Binding-site contacts:
Ligand atom O5 contacts residue ASN191 of chain 1.B at 2.2 Å (h-bond).
Ligand atom C4 contacts residue ASN191 of chain 1.B at 4.2 Å.
Ligand atom C7 contacts residue THR193 of chain 1.B at 4.1 Å.
Ligand atom C8 contacts residue THR193 of chain 1.B at 4.0 Å.
Ligand atom C8 contacts residue THR150 of chain 1.B at 4.0 Å.
Ligand atom C8 contacts residue GLU194 of chain 1.B at 4.2 Å.
Ligand atom O7 contacts residue LYS229 of chain 1.B at 4.1 Å.
Ligand atom O6 contacts residue GLU194 of chain 1.B at 2.9 Å (salt-bridge).
Ligand atom C5 contacts residue THR193 of chain 1.B at 3.6 Å.
Ligand atom C6 contacts residue GLU194 of chain 1.B at 3.9 Å.
Ligand atom N2 contacts residue ASN191 of chain 1.B at 3.0 Å (h-bond).
Ligand atom O7 contacts residue GLN189 of chain 1.B at 4.1 Å.
Ligand atom C6 contacts residue THR193 of chain 1.B at 4.2 Å.
Ligand atom N2 contacts residue ILE156 of chain 1.B at 3.6 Å.
Ligand atom C5 contacts residue ASN191 of chain 1.B at 3.5 Å.
Ligand atom O7 contacts residue ASN191 of chain 1.B at 3.4 Å (h-bond).
Ligand atom C7 contacts residue ILE156 of chain 1.B at 3.8 Å (hydrophobic).
Ligand atom C8 contacts residue ILE156 of chain 1.B at 3.8 Å (hydrophobic).
Ligand atom O5 contacts residue THR193 of chain 1.B at 3.6 Å.
Ligand atom C7 contacts residue ASN191 of chain 1.B at 3.4 Å.
Ligand atom C1 contacts residue THR193 of chain 1.B at 3.4 Å.
Ligand atom C2 contacts residue ASN191 of chain 1.B at 2.5 Å.
Ligand atom C1 contacts residue ILE156 of chain 1.B at 3.9 Å (hydrophobic).
Ligand atom O6 contacts residue THR193 of chain 1.B at 3.5 Å.
Ligand atom O7 contacts residue THR193 of chain 1.B at 3.6 Å.
Ligand atom C1 contacts residue ASN191 of chain 1.B at 1.4 Å.
Ligand atom C2 contacts residue ILE156 of chain 1.B at 4.4 Å (hydrophobic).
Ligand atom C3 contacts residue ASN191 of chain 1.B at 3.8 Å.

The small molecule below binds the protein below.
Small molecule (SMILES): CC(=O)N[C@H]1[C@H](O[C@H]2[C@H](O)[C@@H](NC(C)=O)CO[C@@H]2CO)O[C@H](CO)[C@@H](O)[C@@H]1O

Sequence of chain 1.B:
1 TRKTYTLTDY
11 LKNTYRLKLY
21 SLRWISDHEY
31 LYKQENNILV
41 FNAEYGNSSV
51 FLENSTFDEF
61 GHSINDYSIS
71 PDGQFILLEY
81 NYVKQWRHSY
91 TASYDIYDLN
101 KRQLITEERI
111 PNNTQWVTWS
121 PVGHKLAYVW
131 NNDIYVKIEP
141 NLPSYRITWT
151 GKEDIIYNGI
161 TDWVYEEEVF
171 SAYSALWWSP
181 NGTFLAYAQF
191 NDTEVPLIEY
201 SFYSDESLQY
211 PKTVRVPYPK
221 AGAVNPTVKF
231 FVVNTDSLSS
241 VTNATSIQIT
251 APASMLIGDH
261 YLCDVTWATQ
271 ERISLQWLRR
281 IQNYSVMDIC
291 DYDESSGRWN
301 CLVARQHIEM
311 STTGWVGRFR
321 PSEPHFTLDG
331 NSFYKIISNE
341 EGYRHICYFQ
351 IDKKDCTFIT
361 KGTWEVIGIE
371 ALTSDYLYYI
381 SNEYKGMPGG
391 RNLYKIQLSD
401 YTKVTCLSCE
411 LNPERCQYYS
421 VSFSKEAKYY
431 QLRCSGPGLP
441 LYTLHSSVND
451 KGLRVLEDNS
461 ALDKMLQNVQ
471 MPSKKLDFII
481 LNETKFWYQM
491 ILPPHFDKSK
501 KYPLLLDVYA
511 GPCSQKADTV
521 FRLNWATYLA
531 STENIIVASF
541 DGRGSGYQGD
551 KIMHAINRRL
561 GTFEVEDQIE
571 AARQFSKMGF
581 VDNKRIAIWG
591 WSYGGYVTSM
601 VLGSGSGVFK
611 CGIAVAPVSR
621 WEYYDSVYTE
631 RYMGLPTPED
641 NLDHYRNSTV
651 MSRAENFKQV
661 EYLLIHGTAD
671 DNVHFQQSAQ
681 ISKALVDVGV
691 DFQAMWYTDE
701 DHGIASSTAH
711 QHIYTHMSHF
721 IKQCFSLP